Binding-site contacts:
Ligand atom O6 contacts residue ASP101 of chain 1.G at 3.8 Å.
Ligand atom O5 contacts residue ARG99 of chain 1.G at 4.2 Å.
Ligand atom C7 contacts residue VAL27 of chain 1.C at 4.0 Å (hydrophobic).
Ligand atom O4 contacts residue ARG99 of chain 1.G at 2.3 Å (salt-bridge).
Ligand atom C8 contacts residue ASN12 of chain 1.C at 4.0 Å.
Ligand atom N2 contacts residue ASN28 of chain 1.C at 2.8 Å (h-bond).
Ligand atom O6 contacts residue SER103 of chain 1.G at 4.0 Å.
Ligand atom C2 contacts residue ASN28 of chain 1.C at 2.4 Å.
Ligand atom C8 contacts residue ASN28 of chain 1.C at 4.3 Å.
Ligand atom C5 contacts residue ASP101 of chain 1.G at 3.7 Å.
Ligand atom C5 contacts residue ARG99 of chain 1.G at 3.6 Å.
Ligand atom C5 contacts residue ASN28 of chain 1.C at 3.6 Å.
Ligand atom O6 contacts residue ASP104 of chain 1.G at 4.4 Å.
Ligand atom O6 contacts residue ASP33 of chain 1.I at 3.0 Å (salt-bridge).
Ligand atom N2 contacts residue VAL27 of chain 1.C at 4.5 Å.
Ligand atom O6 contacts residue ASP101 of chain 1.G at 3.9 Å.
Ligand atom C3 contacts residue ASN28 of chain 1.C at 3.8 Å.
Ligand atom C6 contacts residue SER103 of chain 1.G at 4.4 Å.
Ligand atom C4 contacts residue ARG99 of chain 1.G at 3.4 Å.
Ligand atom C1 contacts residue ASN28 of chain 1.C at 1.4 Å.
Ligand atom O7 contacts residue ASN28 of chain 1.C at 3.7 Å.
Ligand atom C6 contacts residue ASP101 of chain 1.G at 4.1 Å.
Ligand atom O6 contacts residue GLY34 of chain 1.I at 4.2 Å.
Ligand atom C7 contacts residue ASN28 of chain 1.C at 3.5 Å.
Ligand atom C6 contacts residue ASP33 of chain 1.I at 3.5 Å.
Ligand atom C8 contacts residue VAL27 of chain 1.C at 3.3 Å (hydrophobic).
Ligand atom O5 contacts residue ASP101 of chain 1.G at 3.6 Å.
Ligand atom C4 contacts residue ASN28 of chain 1.C at 4.2 Å.
Ligand atom O5 contacts residue ASN28 of chain 1.C at 2.4 Å (h-bond).
Ligand atom C8 contacts residue VAL10 of chain 1.C at 4.0 Å (hydrophobic).

The protein below binds the small molecule below.
Small molecule (SMILES): CC(=O)N[C@H]1[C@H](O[C@H]2[C@H](O)[C@@H](NC(C)=O)CO[C@@H]2CO)O[C@H](CO)[C@@H](O[C@@H]2O[C@H](CO)[C@@H](O)[C@H](O)[C@@H]2O)[C@@H]1O

Sequence of chain 1.I:
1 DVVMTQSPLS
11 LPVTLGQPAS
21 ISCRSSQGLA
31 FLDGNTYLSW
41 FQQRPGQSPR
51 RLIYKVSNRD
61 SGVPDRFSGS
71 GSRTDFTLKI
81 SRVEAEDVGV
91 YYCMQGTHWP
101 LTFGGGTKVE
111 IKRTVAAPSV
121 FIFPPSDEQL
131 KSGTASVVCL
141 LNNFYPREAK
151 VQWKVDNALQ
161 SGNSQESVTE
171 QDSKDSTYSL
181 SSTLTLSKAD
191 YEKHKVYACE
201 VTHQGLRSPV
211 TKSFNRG

Sequence of chain 1.G:
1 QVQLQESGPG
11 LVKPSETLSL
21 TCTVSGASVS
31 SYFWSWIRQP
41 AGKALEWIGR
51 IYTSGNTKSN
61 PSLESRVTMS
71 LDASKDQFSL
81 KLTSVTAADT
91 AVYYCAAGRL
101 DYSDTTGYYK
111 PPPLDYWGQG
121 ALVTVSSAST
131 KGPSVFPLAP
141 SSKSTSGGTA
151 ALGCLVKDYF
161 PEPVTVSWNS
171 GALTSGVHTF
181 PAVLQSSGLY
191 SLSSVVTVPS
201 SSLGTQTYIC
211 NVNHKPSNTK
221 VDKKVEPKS

Sequence of chain 1.C:
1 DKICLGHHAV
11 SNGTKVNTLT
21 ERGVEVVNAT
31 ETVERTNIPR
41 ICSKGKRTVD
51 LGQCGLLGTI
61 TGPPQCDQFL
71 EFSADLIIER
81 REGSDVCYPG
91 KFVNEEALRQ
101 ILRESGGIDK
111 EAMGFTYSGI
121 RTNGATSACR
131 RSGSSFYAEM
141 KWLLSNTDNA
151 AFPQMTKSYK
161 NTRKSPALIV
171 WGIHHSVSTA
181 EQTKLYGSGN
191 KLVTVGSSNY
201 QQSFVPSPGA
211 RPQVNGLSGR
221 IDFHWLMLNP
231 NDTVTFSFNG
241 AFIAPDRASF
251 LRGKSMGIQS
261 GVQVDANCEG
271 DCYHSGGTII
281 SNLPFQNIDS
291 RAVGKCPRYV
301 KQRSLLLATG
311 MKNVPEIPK